Sequence of chain 1.B:
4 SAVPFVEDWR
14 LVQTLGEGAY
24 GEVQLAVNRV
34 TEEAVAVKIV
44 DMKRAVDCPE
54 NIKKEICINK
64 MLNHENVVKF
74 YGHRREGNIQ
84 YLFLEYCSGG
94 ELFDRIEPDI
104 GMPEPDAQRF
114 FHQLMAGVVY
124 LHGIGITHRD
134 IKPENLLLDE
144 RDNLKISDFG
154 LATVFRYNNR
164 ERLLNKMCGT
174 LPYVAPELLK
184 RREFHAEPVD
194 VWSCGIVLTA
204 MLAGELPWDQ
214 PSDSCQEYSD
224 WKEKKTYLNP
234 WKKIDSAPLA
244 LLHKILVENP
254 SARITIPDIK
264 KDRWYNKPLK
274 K

Binding-site contacts:
Ligand atom N2 contacts residue VAL26 of chain 1.B at 3.9 Å.
Ligand atom C8 contacts residue LEU140 of chain 1.B at 3.6 Å (hydrophobic).
Ligand atom C8 contacts residue CYS90 of chain 1.B at 3.8 Å (hydrophobic).
Ligand atom C3 contacts residue CYS90 of chain 1.B at 3.6 Å (hydrophobic).
Ligand atom C24 contacts residue GLU94 of chain 1.B at 3.1 Å.
Ligand atom C3 contacts residue GLY93 of chain 1.B at 3.7 Å.
Ligand atom C7 contacts residue LEU140 of chain 1.B at 3.3 Å (hydrophobic).
Ligand atom C8 contacts residue GLU88 of chain 1.B at 3.6 Å.
Ligand atom C27 contacts residue ASN138 of chain 1.B at 3.6 Å.
Ligand atom C4 contacts residue CYS90 of chain 1.B at 3.4 Å (hydrophobic).
Ligand atom O4 contacts residue GLY19 of chain 1.B at 3.5 Å.
Ligand atom N1 contacts residue GLU88 of chain 1.B at 2.7 Å (salt-bridge).
Ligand atom C1 contacts residue LEU18 of chain 1.B at 3.6 Å (hydrophobic).
Ligand atom N4 contacts residue GLU137 of chain 1.B at 2.9 Å (salt-bridge).
Ligand atom C9 contacts residue GLU88 of chain 1.B at 3.8 Å.
Ligand atom C8 contacts residue ALA39 of chain 1.B at 3.7 Å (hydrophobic).
Ligand atom O4 contacts residue LEU18 of chain 1.B at 3.9 Å.
Ligand atom C28 contacts residue GLU137 of chain 1.B at 3.4 Å.
Ligand atom C16 contacts residue ASP151 of chain 1.B at 3.9 Å.
Ligand atom O5 contacts residue GLU88 of chain 1.B at 3.7 Å.
Ligand atom C15 contacts residue ASP151 of chain 1.B at 3.6 Å.
Ligand atom C13 contacts residue LEU87 of chain 1.B at 3.6 Å (hydrophobic).
Ligand atom C10 contacts residue LEU140 of chain 1.B at 3.5 Å (hydrophobic).
Ligand atom O6 contacts residue GLU137 of chain 1.B at 3.8 Å.
Ligand atom C27 contacts residue SER150 of chain 1.B at 3.4 Å.
Ligand atom C27 contacts residue GLU137 of chain 1.B at 3.7 Å.
Ligand atom N4 contacts residue GLU94 of chain 1.B at 2.6 Å (salt-bridge).
Ligand atom C2 contacts residue GLY93 of chain 1.B at 3.7 Å.
Ligand atom C16 contacts residue VAL26 of chain 1.B at 3.9 Å (hydrophobic).
Ligand atom C9 contacts residue ALA39 of chain 1.B at 3.8 Å (hydrophobic).
Ligand atom C26 contacts residue GLU20 of chain 1.B at 3.6 Å.
Ligand atom C23 contacts residue GLU94 of chain 1.B at 3.3 Å.
Ligand atom N1 contacts residue ALA39 of chain 1.B at 3.3 Å.
Ligand atom O5 contacts residue CYS90 of chain 1.B at 2.8 Å (h-bond).
Ligand atom O5 contacts residue TYR89 of chain 1.B at 3.5 Å.
Ligand atom C20 contacts residue LEU18 of chain 1.B at 3.9 Å (hydrophobic).
Ligand atom C28 contacts residue GLU94 of chain 1.B at 3.8 Å.
Ligand atom C17 contacts residue VAL26 of chain 1.B at 3.6 Å (hydrophobic).
Ligand atom C6 contacts residue LEU140 of chain 1.B at 3.5 Å (hydrophobic).
Ligand atom C25 contacts residue LEU18 of chain 1.B at 3.6 Å (hydrophobic).

This small molecule binds to this protein.
Small molecule (SMILES): CN[C@@H]1C[C@H]2O[C@@](C)([C@@H]1OC)n1c3ccccc3c3c4c(c5c6ccccc6n2c5c31)C(=O)NC4